Binding-site contacts:
Ligand atom O7 contacts residue PRO231 of chain 1.C at 4.2 Å.
Ligand atom C1 contacts residue TRP250 of chain 1.B at 3.0 Å (hydrophobic).
Ligand atom C8 contacts residue ASN179 of chain 1.B at 3.6 Å.
Ligand atom C7 contacts residue TRP250 of chain 1.B at 3.5 Å (hydrophobic).
Ligand atom C6 contacts residue TRP250 of chain 1.B at 4.4 Å (hydrophobic).
Ligand atom O7 contacts residue VAL252 of chain 1.B at 3.3 Å.
Ligand atom N2 contacts residue ASN179 of chain 1.B at 3.3 Å (h-bond).
Ligand atom C4 contacts residue ASN179 of chain 1.B at 4.5 Å.
Ligand atom N2 contacts residue VAL252 of chain 1.B at 4.1 Å.
Ligand atom O5 contacts residue ASN179 of chain 1.B at 2.5 Å (h-bond).
Ligand atom C5 contacts residue ASN179 of chain 1.B at 3.9 Å.
Ligand atom C1 contacts residue ASN179 of chain 1.B at 2.4 Å.
Ligand atom O7 contacts residue TRP250 of chain 1.B at 3.6 Å.
Ligand atom C5 contacts residue TRP250 of chain 1.B at 3.8 Å (hydrophobic).
Ligand atom N2 contacts residue TRP250 of chain 1.B at 2.7 Å (h-bond).
Ligand atom C3 contacts residue TRP250 of chain 1.B at 4.3 Å (hydrophobic).
Ligand atom C2 contacts residue TRP250 of chain 1.B at 3.4 Å (hydrophobic).
Ligand atom C8 contacts residue VAL252 of chain 1.B at 3.6 Å (hydrophobic).
Ligand atom C7 contacts residue ASN179 of chain 1.B at 3.7 Å.
Ligand atom O5 contacts residue TRP250 of chain 1.B at 4.0 Å.
Ligand atom C3 contacts residue ASN179 of chain 1.B at 4.1 Å.
Ligand atom C7 contacts residue VAL252 of chain 1.B at 3.4 Å (hydrophobic).
Ligand atom C2 contacts residue ASN179 of chain 1.B at 2.7 Å.

Sequence of chain 1.C:
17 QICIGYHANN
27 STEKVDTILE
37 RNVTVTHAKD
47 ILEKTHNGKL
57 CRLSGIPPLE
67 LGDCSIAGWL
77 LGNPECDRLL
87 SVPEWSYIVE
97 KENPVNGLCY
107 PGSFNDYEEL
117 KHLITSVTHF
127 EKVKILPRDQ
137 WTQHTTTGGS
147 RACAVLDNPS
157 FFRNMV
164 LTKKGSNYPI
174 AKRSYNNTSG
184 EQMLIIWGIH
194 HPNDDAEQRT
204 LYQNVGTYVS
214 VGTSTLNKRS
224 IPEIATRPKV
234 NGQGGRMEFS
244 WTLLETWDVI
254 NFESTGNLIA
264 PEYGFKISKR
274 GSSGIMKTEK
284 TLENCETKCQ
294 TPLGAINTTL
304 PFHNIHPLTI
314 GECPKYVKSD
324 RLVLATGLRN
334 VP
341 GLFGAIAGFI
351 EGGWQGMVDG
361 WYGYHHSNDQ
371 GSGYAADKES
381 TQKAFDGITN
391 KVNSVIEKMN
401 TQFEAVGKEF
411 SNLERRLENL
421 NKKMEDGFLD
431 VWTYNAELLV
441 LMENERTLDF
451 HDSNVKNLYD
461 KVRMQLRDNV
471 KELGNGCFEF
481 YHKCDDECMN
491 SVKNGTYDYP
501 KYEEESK

This protein binds this small molecule.
Small molecule (SMILES): CC(=O)N[C@H]1[C@H](O[C@H]2[C@H](O)[C@@H](NC(C)=O)CO[C@@H]2CO)O[C@H](CO)[C@@H](O)[C@@H]1O

Sequence of chain 1.B:
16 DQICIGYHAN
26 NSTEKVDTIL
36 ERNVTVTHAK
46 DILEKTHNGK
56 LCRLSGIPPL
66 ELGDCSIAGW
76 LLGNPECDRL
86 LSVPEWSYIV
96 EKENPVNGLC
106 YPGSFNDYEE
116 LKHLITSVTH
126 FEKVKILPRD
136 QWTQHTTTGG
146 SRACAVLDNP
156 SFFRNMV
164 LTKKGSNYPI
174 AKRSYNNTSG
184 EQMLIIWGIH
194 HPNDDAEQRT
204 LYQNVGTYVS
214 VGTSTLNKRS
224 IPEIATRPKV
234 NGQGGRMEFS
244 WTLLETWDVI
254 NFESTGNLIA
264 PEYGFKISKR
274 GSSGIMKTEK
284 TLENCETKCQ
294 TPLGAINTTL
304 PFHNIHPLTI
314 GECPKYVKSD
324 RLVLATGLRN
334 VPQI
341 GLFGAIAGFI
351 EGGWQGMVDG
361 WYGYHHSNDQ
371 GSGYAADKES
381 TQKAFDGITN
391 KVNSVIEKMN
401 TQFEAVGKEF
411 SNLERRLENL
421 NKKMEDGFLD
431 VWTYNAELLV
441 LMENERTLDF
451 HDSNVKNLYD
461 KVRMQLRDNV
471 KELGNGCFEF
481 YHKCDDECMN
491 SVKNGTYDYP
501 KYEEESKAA